Sequence of chain 1.L:
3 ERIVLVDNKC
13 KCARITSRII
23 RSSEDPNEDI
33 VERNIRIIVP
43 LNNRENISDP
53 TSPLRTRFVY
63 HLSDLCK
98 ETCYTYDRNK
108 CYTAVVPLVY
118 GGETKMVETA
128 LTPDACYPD

Binding-site contacts:
Ligand atom C3 contacts residue SER50 of chain 1.L at 3.2 Å.
Ligand atom C5 contacts residue ASN48 of chain 1.L at 3.6 Å.
Ligand atom O7 contacts residue ASP51 of chain 1.L at 3.3 Å (salt-bridge).
Ligand atom O7 contacts residue ASN48 of chain 1.L at 4.2 Å.
Ligand atom C4 contacts residue ASN48 of chain 1.L at 4.3 Å.
Ligand atom C2 contacts residue SER50 of chain 1.L at 3.4 Å.
Ligand atom N2 contacts residue SER50 of chain 1.L at 4.5 Å.
Ligand atom O5 contacts residue SER50 of chain 1.L at 4.5 Å.
Ligand atom C1 contacts residue SER50 of chain 1.L at 4.2 Å.
Ligand atom O3 contacts residue ASN48 of chain 1.L at 3.5 Å (h-bond).
Ligand atom C3 contacts residue ASN48 of chain 1.L at 3.7 Å.
Ligand atom C7 contacts residue ASP51 of chain 1.L at 4.0 Å.
Ligand atom N2 contacts residue ASN48 of chain 1.L at 3.4 Å (h-bond).
Ligand atom O5 contacts residue ASN48 of chain 1.L at 2.4 Å (h-bond).
Ligand atom C2 contacts residue ASP51 of chain 1.L at 4.5 Å.
Ligand atom O7 contacts residue SER50 of chain 1.L at 4.0 Å.
Ligand atom C2 contacts residue ASN48 of chain 1.L at 2.5 Å.
Ligand atom C8 contacts residue ASP51 of chain 1.L at 4.4 Å.
Ligand atom C7 contacts residue ASN48 of chain 1.L at 4.3 Å.
Ligand atom O3 contacts residue SER50 of chain 1.L at 2.4 Å (h-bond).
Ligand atom C1 contacts residue ASN48 of chain 1.L at 1.5 Å.

A protein and the small-molecule ligand that binds it are described below.
Small molecule (SMILES): CC(=O)N[C@H]1[C@H](O[C@H]2[C@H](O)[C@@H](NC(C)=O)CO[C@@H]2CO)O[C@H](CO)[C@@H](O)[C@@H]1O